Binding-site contacts:
Ligand atom O4 contacts residue LEU919 of chain 1.C at 4.3 Å.
Ligand atom O7 contacts residue GLN1068 of chain 1.C at 3.8 Å.
Ligand atom O7 contacts residue ASN714 of chain 1.C at 3.9 Å.
Ligand atom O5 contacts residue ASN714 of chain 1.C at 2.3 Å (h-bond).
Ligand atom C8 contacts residue ASN714 of chain 1.C at 4.2 Å.
Ligand atom C5 contacts residue LEU919 of chain 1.C at 4.1 Å (hydrophobic).
Ligand atom O5 contacts residue GLN1068 of chain 1.C at 4.2 Å.
Ligand atom C2 contacts residue GLN1068 of chain 1.C at 4.5 Å.
Ligand atom N2 contacts residue ASN714 of chain 1.C at 2.9 Å (h-bond).
Ligand atom C1 contacts residue GLN1068 of chain 1.C at 4.3 Å.
Ligand atom C1 contacts residue ASN714 of chain 1.C at 1.4 Å.
Ligand atom C8 contacts residue THR713 of chain 1.C at 4.2 Å.
Ligand atom C7 contacts residue ASN714 of chain 1.C at 3.6 Å.
Ligand atom C5 contacts residue ASN714 of chain 1.C at 3.6 Å.
Ligand atom C7 contacts residue GLN1068 of chain 1.C at 4.4 Å.
Ligand atom C3 contacts residue ASN714 of chain 1.C at 3.8 Å.
Ligand atom C4 contacts residue ASN714 of chain 1.C at 4.2 Å.
Ligand atom C2 contacts residue ASN714 of chain 1.C at 2.5 Å.
Ligand atom O6 contacts residue GLN923 of chain 1.C at 3.8 Å.

Sequence of chain 1.C:
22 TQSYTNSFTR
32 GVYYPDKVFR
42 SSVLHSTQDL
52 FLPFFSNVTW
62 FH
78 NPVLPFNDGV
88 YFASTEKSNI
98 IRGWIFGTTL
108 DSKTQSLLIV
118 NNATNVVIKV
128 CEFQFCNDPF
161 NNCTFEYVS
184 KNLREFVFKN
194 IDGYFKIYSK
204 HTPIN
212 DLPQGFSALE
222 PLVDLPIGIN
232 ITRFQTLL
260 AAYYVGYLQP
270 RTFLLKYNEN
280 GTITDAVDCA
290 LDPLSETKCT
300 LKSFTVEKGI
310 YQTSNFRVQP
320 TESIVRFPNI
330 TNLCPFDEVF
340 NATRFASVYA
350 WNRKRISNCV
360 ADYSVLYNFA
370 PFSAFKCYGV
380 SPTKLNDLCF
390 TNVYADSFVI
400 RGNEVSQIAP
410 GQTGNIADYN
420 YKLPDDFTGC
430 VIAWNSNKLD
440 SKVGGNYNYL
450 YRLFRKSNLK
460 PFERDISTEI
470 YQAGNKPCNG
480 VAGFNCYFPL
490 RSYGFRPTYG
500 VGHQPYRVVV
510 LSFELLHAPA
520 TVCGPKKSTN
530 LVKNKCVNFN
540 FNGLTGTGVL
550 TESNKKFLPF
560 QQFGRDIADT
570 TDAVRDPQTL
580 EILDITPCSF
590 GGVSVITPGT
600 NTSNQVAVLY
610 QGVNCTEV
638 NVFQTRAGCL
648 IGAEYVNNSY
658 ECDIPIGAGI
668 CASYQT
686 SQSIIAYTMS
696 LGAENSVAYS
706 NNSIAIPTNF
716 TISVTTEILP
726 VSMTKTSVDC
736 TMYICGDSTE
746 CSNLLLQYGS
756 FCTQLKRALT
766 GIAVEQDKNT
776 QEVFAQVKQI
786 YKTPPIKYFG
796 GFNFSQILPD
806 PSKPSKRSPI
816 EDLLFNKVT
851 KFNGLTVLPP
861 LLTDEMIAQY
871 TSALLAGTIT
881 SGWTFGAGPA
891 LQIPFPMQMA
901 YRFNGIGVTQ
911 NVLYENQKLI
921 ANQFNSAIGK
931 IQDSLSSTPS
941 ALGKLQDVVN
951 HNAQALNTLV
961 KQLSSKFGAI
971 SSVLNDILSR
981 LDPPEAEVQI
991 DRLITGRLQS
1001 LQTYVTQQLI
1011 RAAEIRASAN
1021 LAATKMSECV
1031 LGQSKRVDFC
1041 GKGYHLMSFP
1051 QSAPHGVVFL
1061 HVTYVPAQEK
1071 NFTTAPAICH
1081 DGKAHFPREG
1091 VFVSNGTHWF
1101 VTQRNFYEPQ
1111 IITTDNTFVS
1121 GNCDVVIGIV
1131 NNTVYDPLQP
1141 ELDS

The protein below binds the small molecule below.
Small molecule (SMILES): CC(=O)N[C@@H]1[C@@H](O)[C@H](O)[C@@H](CO)O[C@H]1O